A protein and the small-molecule ligand that binds it are described below.
Small molecule (SMILES): CC(=O)N[C@H]1[C@H](O[C@H]2[C@H](O)[C@@H](NC(C)=O)CO[C@@H]2CO)O[C@H](CO)[C@@H](O)[C@@H]1O

Sequence of chain 1.B:
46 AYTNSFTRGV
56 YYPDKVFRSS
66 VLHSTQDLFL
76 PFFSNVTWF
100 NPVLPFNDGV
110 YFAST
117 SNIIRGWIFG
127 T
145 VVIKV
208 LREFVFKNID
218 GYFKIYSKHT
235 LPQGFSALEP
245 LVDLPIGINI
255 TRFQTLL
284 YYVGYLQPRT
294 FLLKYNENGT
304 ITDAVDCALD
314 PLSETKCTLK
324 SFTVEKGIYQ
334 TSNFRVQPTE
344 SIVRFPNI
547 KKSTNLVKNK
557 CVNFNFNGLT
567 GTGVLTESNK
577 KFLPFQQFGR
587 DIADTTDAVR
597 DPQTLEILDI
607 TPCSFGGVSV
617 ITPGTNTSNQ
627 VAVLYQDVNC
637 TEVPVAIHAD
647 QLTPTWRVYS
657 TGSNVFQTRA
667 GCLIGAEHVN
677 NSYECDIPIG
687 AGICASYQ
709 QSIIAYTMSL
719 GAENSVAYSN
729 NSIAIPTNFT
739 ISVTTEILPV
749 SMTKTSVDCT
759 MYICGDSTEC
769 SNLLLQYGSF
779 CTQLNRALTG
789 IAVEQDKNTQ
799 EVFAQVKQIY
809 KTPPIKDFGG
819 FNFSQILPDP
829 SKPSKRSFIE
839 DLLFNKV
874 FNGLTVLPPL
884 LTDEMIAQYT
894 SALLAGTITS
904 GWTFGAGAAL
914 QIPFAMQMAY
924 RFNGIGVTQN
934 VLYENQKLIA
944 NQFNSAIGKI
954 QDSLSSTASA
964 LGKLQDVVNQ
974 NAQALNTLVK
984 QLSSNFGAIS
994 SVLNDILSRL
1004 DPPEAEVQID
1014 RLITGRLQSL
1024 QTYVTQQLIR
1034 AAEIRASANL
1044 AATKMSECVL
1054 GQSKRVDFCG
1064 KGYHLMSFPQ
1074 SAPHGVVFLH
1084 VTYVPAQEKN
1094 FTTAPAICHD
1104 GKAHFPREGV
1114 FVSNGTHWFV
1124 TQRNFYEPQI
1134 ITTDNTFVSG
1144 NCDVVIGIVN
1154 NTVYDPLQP

Binding-site contacts:
Ligand atom O7 contacts residue ASN350 of chain 1.B at 4.5 Å.
Ligand atom N2 contacts residue ASN350 of chain 1.B at 2.9 Å (h-bond).
Ligand atom C1 contacts residue GLN599 of chain 1.B at 4.5 Å.
Ligand atom C7 contacts residue GLN599 of chain 1.B at 3.3 Å.
Ligand atom C2 contacts residue ASN350 of chain 1.B at 2.4 Å.
Ligand atom C2 contacts residue GLN599 of chain 1.B at 4.0 Å.
Ligand atom O5 contacts residue ASN350 of chain 1.B at 2.4 Å (h-bond).
Ligand atom O3 contacts residue GLN599 of chain 1.B at 4.4 Å.
Ligand atom C3 contacts residue GLN599 of chain 1.B at 4.2 Å.
Ligand atom C1 contacts residue ASN350 of chain 1.B at 1.4 Å.
Ligand atom C8 contacts residue ASN350 of chain 1.B at 4.0 Å.
Ligand atom C4 contacts residue ASN350 of chain 1.B at 4.2 Å.
Ligand atom N2 contacts residue GLN599 of chain 1.B at 2.8 Å (h-bond).
Ligand atom C7 contacts residue ASN350 of chain 1.B at 3.6 Å.
Ligand atom C5 contacts residue ASN350 of chain 1.B at 3.7 Å.
Ligand atom O7 contacts residue GLN599 of chain 1.B at 3.0 Å (h-bond).
Ligand atom C3 contacts residue ASN350 of chain 1.B at 3.8 Å.